Sequence of chain 45.A:
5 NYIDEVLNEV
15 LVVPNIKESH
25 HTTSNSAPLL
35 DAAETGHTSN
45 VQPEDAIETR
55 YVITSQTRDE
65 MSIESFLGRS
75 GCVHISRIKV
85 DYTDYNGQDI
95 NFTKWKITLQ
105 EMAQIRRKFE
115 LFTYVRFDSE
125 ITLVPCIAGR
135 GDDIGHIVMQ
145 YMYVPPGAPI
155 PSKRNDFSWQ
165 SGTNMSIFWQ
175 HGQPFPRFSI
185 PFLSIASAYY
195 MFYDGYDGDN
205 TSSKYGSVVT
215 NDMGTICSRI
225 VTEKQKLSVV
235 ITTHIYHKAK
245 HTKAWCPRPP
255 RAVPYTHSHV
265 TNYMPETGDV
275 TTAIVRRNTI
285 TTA

A small-molecule ligand and the protein it binds are described below.
Small molecule (SMILES): COc1ccc(N2CCN(c3cccc(C)c3)CC2)nn1

Binding-site contacts:
Ligand atom C19 contacts residue ILE125 of chain 45.A at 3.2 Å (hydrophobic).
Ligand atom C3 contacts residue LEU103 of chain 45.A at 4.2 Å (hydrophobic).
Ligand atom C21 contacts residue ILE220 of chain 45.A at 3.5 Å (hydrophobic).
Ligand atom C14 contacts residue MET217 of chain 45.A at 3.9 Å (hydrophobic).
Ligand atom C18 contacts residue ILE125 of chain 45.A at 4.2 Å (hydrophobic).
Ligand atom C14 contacts residue LEU187 of chain 45.A at 4.3 Å (hydrophobic).
Ligand atom C17 contacts residue ILE220 of chain 45.A at 3.9 Å (hydrophobic).
Ligand atom C21 contacts residue TYR147 of chain 45.A at 2.7 Å (hydrophobic).
Ligand atom C16 contacts residue TYR147 of chain 45.A at 4.3 Å (hydrophobic).
Ligand atom O2 contacts residue TYR193 of chain 45.A at 3.4 Å.
Ligand atom C15 contacts residue ILE101 of chain 45.A at 4.1 Å (hydrophobic).
Ligand atom C13 contacts residue ILE101 of chain 45.A at 3.4 Å (hydrophobic).
Ligand atom N5 contacts residue MET217 of chain 45.A at 3.3 Å (h-bond).
Ligand atom C17 contacts residue ILE101 of chain 45.A at 3.8 Å (hydrophobic).
Ligand atom C10 contacts residue SER123 of chain 45.A at 4.2 Å.
Ligand atom N5 contacts residue TYR193 of chain 45.A at 4.0 Å.
Ligand atom C20 contacts residue ILE125 of chain 45.A at 3.4 Å (hydrophobic).
Ligand atom C3 contacts residue PHE121 of chain 45.A at 4.4 Å (hydrophobic).
Ligand atom C18 contacts residue PHE182 of chain 45.A at 4.0 Å (hydrophobic).
Ligand atom C8 contacts residue PHE121 of chain 45.A at 4.3 Å (hydrophobic).
Ligand atom N4 contacts residue TYR193 of chain 45.A at 3.5 Å.
Ligand atom C1 contacts residue TYR194 of chain 45.A at 4.2 Å (hydrophobic).
Ligand atom N4 contacts residue MET217 of chain 45.A at 3.3 Å.
Ligand atom C11 contacts residue HIS241 of chain 45.A at 3.7 Å.
Ligand atom C21 contacts residue ILE101 of chain 45.A at 4.0 Å (hydrophobic).
Ligand atom C7 contacts residue LEU103 of chain 45.A at 3.2 Å (hydrophobic).
Ligand atom C6 contacts residue THR102 of chain 45.A at 4.3 Å.
Ligand atom O2 contacts residue MET195 of chain 45.A at 4.4 Å.
Ligand atom C1 contacts residue ASN215 of chain 45.A at 3.6 Å.
Ligand atom C1 contacts residue TYR193 of chain 45.A at 3.8 Å (hydrophobic).
Ligand atom C14 contacts residue ILE101 of chain 45.A at 4.1 Å (hydrophobic).
Ligand atom C18 contacts residue ILE220 of chain 45.A at 4.3 Å (hydrophobic).
Ligand atom C8 contacts residue LEU103 of chain 45.A at 3.1 Å (hydrophobic).
Ligand atom C17 contacts residue TYR147 of chain 45.A at 4.0 Å (hydrophobic).
Ligand atom C7 contacts residue THR102 of chain 45.A at 4.2 Å.
Ligand atom C13 contacts residue THR102 of chain 45.A at 4.3 Å.
Ligand atom C10 contacts residue HIS241 of chain 45.A at 3.6 Å.
Ligand atom C16 contacts residue ILE101 of chain 45.A at 3.5 Å (hydrophobic).
Ligand atom C1 contacts residue MET195 of chain 45.A at 4.3 Å (hydrophobic).
Ligand atom C3 contacts residue TYR193 of chain 45.A at 3.8 Å (hydrophobic).